This small molecule binds to this protein.
Small molecule (SMILES): O=C(O)c1ncccc1CP(=O)(O)O

Sequence of chain 1.F:
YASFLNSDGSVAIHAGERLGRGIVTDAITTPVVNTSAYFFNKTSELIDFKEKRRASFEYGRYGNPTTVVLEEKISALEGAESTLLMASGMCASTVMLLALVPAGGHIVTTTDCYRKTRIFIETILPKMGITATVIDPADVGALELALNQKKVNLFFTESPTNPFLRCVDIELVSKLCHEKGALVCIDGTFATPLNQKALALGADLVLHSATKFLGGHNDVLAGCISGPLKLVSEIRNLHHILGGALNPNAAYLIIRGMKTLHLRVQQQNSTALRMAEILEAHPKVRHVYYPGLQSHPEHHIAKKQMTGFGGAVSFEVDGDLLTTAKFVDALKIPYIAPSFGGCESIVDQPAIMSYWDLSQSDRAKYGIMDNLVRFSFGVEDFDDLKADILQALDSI

Sequence of chain 1.H:
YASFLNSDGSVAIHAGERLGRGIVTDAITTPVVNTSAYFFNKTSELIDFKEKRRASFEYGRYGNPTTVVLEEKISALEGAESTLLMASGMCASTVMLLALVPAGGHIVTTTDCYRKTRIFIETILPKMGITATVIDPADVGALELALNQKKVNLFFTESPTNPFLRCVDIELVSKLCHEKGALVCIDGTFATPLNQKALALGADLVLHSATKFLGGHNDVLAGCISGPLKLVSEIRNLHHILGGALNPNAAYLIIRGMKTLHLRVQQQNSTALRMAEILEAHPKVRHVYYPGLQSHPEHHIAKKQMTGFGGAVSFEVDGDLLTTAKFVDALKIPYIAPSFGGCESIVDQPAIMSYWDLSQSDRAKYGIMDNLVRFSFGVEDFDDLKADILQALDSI

Binding-site contacts:
Ligand atom C5 contacts residue TYR108 of chain 1.F at 3.6 Å (hydrophobic).
Ligand atom O3 contacts residue TYR111 of chain 1.F at 3.8 Å.
Ligand atom O3 contacts residue LYS165 of chain 1.H at 4.1 Å.
Ligand atom OC2 contacts residue PRO387 of chain 1.H at 4.0 Å.
Ligand atom C2 contacts residue ARG423 of chain 1.H at 4.0 Å.
Ligand atom C4 contacts residue TYR108 of chain 1.F at 3.7 Å (hydrophobic).
Ligand atom O1 contacts residue TYR111 of chain 1.F at 2.8 Å (h-bond).
Ligand atom O3 contacts residue TYR163 of chain 1.H at 3.1 Å (h-bond).
Ligand atom O2 contacts residue GLU107 of chain 1.F at 3.9 Å.
Ligand atom C5 contacts residue LYS261 of chain 1.H at 3.6 Å.
Ligand atom CA contacts residue PRO387 of chain 1.H at 3.6 Å (hydrophobic).
Ligand atom N1 contacts residue TYR163 of chain 1.H at 4.0 Å.
Ligand atom C2 contacts residue PRO387 of chain 1.H at 4.1 Å (hydrophobic).
Ligand atom P1 contacts residue GLU107 of chain 1.F at 3.7 Å.
Ligand atom CA contacts residue GLU107 of chain 1.F at 3.5 Å.
Ligand atom P1 contacts residue TYR111 of chain 1.F at 3.9 Å.
Ligand atom C4 contacts residue TYR163 of chain 1.H at 3.4 Å (hydrophobic).
Ligand atom C contacts residue ARG423 of chain 1.H at 3.3 Å.
Ligand atom O2 contacts residue MET402 of chain 1.H at 3.4 Å (h-bond).
Ligand atom OC2 contacts residue SER403 of chain 1.H at 3.3 Å (h-bond).
Ligand atom C6 contacts residue SER388 of chain 1.H at 4.1 Å.
Ligand atom C5 contacts residue TYR163 of chain 1.H at 3.5 Å (hydrophobic).
Ligand atom OC1 contacts residue SER403 of chain 1.H at 2.9 Å (h-bond).
Ligand atom C6 contacts residue PLP1 of chain 1.AA at 3.8 Å.
Ligand atom OC1 contacts residue ARG423 of chain 1.H at 3.6 Å.
Ligand atom C2 contacts residue SER388 of chain 1.H at 4.2 Å.
Ligand atom C contacts residue SER403 of chain 1.H at 3.5 Å.
Ligand atom N1 contacts residue SER388 of chain 1.H at 4.1 Å.
Ligand atom C3 contacts residue TYR163 of chain 1.H at 3.7 Å (hydrophobic).
Ligand atom O1 contacts residue GLU107 of chain 1.F at 3.2 Å (salt-bridge).
Ligand atom OC2 contacts residue ASP397 of chain 1.H at 3.6 Å (salt-bridge).
Ligand atom C6 contacts residue LYS261 of chain 1.H at 3.3 Å.
Ligand atom P1 contacts residue TYR163 of chain 1.H at 4.3 Å.
Ligand atom C5 contacts residue PLP1 of chain 1.AA at 3.9 Å.
Ligand atom C3 contacts residue PRO387 of chain 1.H at 3.7 Å (hydrophobic).
Ligand atom C6 contacts residue TYR163 of chain 1.H at 3.9 Å (hydrophobic).
Ligand atom C2 contacts residue TYR163 of chain 1.H at 4.0 Å (hydrophobic).
Ligand atom N1 contacts residue ARG423 of chain 1.H at 3.5 Å (salt-bridge).
Ligand atom O2 contacts residue SER403 of chain 1.H at 3.0 Å.
Ligand atom OC2 contacts residue ARG423 of chain 1.H at 3.2 Å (salt-bridge).